Sequence of chain 1.E:
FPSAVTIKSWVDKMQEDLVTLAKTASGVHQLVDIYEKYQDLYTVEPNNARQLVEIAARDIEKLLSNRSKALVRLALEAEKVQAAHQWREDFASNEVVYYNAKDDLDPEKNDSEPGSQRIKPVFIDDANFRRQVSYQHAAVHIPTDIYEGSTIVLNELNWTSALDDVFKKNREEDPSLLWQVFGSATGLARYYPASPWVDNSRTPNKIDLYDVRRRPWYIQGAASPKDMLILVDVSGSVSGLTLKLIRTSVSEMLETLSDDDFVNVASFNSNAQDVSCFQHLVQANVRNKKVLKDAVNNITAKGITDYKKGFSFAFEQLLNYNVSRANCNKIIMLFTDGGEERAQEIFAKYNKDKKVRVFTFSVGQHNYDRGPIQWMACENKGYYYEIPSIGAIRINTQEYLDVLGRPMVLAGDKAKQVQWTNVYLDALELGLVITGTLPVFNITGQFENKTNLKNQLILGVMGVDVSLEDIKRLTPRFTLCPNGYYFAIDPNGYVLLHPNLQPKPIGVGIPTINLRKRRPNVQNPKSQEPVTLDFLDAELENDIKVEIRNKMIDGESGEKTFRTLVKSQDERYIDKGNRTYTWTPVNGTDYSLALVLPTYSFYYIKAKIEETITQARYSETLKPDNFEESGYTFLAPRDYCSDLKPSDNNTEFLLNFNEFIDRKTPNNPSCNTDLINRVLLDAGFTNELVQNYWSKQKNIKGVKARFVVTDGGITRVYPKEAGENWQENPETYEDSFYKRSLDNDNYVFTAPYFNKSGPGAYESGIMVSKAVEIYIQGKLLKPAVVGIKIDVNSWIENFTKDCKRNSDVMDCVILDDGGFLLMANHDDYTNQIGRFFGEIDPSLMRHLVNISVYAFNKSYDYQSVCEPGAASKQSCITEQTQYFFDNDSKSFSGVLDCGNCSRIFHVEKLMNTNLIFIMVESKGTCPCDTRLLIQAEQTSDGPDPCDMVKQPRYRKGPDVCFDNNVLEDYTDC

This protein binds this small molecule.
Small molecule (SMILES): CC(=O)N[C@H]1[C@H](O[C@H]2[C@H](O)[C@@H](CO)OC[C@@H]2NC(C)=O)O[C@H](CO)[C@@H](O)[C@@H]1O

Binding-site contacts:
Ligand atom C1 contacts residue ASN649 of chain 1.E at 1.9 Å.
Ligand atom C5 contacts residue ASN649 of chain 1.E at 3.6 Å.
Ligand atom N2 contacts residue ASN649 of chain 1.E at 3.9 Å.
Ligand atom C6 contacts residue ASN649 of chain 1.E at 3.6 Å.
Ligand atom O5 contacts residue ASN649 of chain 1.E at 2.6 Å (h-bond).
Ligand atom C4 contacts residue ASN649 of chain 1.E at 4.2 Å.
Ligand atom C2 contacts residue ASN649 of chain 1.E at 3.2 Å.
Ligand atom O7 contacts residue GLU652 of chain 1.E at 4.0 Å.
Ligand atom C3 contacts residue ASN649 of chain 1.E at 4.3 Å.
Ligand atom C8 contacts residue GLU652 of chain 1.E at 4.2 Å.
Ligand atom C8 contacts residue LEU655 of chain 1.E at 4.3 Å (hydrophobic).
Ligand atom C7 contacts residue GLU652 of chain 1.E at 4.4 Å.